Binding-site contacts:
Ligand atom C19 contacts residue LEU479 of chain 1.B at 4.2 Å (hydrophobic).
Ligand atom O20 contacts residue THR480 of chain 1.B at 3.0 Å (h-bond).
Ligand atom O20 contacts residue LEU479 of chain 1.B at 3.4 Å.
Ligand atom O20 contacts residue PRO478 of chain 1.B at 4.1 Å.
Ligand atom N18 contacts residue LEU479 of chain 1.B at 4.0 Å.
Ligand atom C19 contacts residue THR480 of chain 1.B at 3.6 Å.
Ligand atom C05 contacts residue PRO478 of chain 1.B at 3.9 Å (hydrophobic).
Ligand atom C19 contacts residue PRO478 of chain 1.B at 4.1 Å (hydrophobic).
Ligand atom C06 contacts residue PRO478 of chain 1.B at 3.7 Å (hydrophobic).
Ligand atom N18 contacts residue THR480 of chain 1.B at 4.0 Å.
Ligand atom N18 contacts residue PRO478 of chain 1.B at 3.2 Å (h-bond).

A small-molecule ligand and the protein it binds are described below.
Small molecule (SMILES): NS(=O)(=O)c1cccc2c1c([N+](=O)[O-])cc1[nH]c(=O)c(=O)[nH]c12

Sequence of chain 1.B:
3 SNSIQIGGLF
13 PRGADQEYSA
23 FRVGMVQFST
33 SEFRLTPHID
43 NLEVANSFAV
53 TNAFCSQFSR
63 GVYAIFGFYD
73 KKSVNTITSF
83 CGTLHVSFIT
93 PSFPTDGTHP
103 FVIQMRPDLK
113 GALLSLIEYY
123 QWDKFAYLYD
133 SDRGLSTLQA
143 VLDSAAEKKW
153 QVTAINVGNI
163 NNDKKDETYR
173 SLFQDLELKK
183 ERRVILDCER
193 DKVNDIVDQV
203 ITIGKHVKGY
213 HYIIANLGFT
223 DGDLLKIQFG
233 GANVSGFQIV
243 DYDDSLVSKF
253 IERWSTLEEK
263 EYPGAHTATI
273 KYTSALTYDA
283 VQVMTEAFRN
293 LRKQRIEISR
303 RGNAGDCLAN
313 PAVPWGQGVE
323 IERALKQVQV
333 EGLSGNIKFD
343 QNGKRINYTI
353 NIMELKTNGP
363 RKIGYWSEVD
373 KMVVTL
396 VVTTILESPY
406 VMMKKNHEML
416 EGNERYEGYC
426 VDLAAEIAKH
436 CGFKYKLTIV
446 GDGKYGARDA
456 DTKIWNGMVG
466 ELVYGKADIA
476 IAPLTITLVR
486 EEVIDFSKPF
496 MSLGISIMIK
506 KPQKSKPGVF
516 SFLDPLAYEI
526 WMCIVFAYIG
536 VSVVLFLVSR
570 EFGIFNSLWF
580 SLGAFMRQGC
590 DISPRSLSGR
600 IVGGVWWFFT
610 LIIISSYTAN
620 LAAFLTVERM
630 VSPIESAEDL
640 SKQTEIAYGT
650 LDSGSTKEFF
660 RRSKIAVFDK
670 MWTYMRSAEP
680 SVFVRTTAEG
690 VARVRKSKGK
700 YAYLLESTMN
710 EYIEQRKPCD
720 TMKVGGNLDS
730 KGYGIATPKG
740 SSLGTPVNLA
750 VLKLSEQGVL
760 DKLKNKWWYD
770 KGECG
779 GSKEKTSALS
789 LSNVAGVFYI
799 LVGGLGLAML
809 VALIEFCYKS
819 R